A small-molecule ligand and the protein it binds are described below.
Small molecule (SMILES): C#CCN1C(=O)[C@@H](C)N(CC#C)c2nc(Nc3cc(F)c(O)c(F)c3)ncc21

Binding-site contacts:
Ligand atom O2 contacts residue ILE150 of chain 1.A at 3.9 Å.
Ligand atom C11 contacts residue ILE18 of chain 1.A at 3.6 Å (hydrophobic).
Ligand atom O2 contacts residue LEU87 of chain 1.A at 3.5 Å.
Ligand atom F1 contacts residue ILE150 of chain 1.A at 3.5 Å.
Ligand atom C17 contacts residue LEU87 of chain 1.A at 3.6 Å (hydrophobic).
Ligand atom C4 contacts residue ILE18 of chain 1.A at 3.9 Å (hydrophobic).
Ligand atom N5 contacts residue ALA39 of chain 1.A at 3.6 Å.
Ligand atom C8 contacts residue TYR89 of chain 1.A at 3.9 Å (hydrophobic).
Ligand atom N4 contacts residue TYR89 of chain 1.A at 3.6 Å.
Ligand atom N2 contacts residue ILE18 of chain 1.A at 3.6 Å.
Ligand atom C13 contacts residue PRO91 of chain 1.A at 3.2 Å (hydrophobic).
Ligand atom C6 contacts residue TYR89 of chain 1.A at 3.6 Å (hydrophobic).
Ligand atom C18 contacts residue LEU87 of chain 1.A at 3.8 Å (hydrophobic).
Ligand atom C19 contacts residue CYS71 of chain 1.A at 3.8 Å (hydrophobic).
Ligand atom N1 contacts residue ILE18 of chain 1.A at 3.6 Å.
Ligand atom N4 contacts residue CYS90 of chain 1.A at 3.0 Å (h-bond).
Ligand atom C7 contacts residue LEU140 of chain 1.A at 3.8 Å (hydrophobic).
Ligand atom C18 contacts residue ILE150 of chain 1.A at 3.5 Å (hydrophobic).
Ligand atom C1 contacts residue ILE18 of chain 1.A at 3.5 Å (hydrophobic).
Ligand atom N5 contacts residue GLU88 of chain 1.A at 3.0 Å (salt-bridge).
Ligand atom O1 contacts residue ILE18 of chain 1.A at 3.9 Å.
Ligand atom C9 contacts residue CYS90 of chain 1.A at 3.3 Å (hydrophobic).
Ligand atom C14 contacts residue ALA39 of chain 1.A at 3.9 Å (hydrophobic).
Ligand atom C2 contacts residue ILE18 of chain 1.A at 3.7 Å (hydrophobic).
Ligand atom F1 contacts residue CYS71 of chain 1.A at 3.3 Å.
Ligand atom C5 contacts residue LEU140 of chain 1.A at 3.6 Å (hydrophobic).
Ligand atom C13 contacts residue CYS90 of chain 1.A at 3.2 Å (hydrophobic).
Ligand atom F2 contacts residue LYS41 of chain 1.A at 3.5 Å.
Ligand atom C12 contacts residue VAL26 of chain 1.A at 3.5 Å (hydrophobic).
Ligand atom C12 contacts residue ILE18 of chain 1.A at 3.6 Å (hydrophobic).
Ligand atom C14 contacts residue GLU88 of chain 1.A at 3.6 Å.
Ligand atom F1 contacts residue LEU87 of chain 1.A at 3.6 Å.
Ligand atom C13 contacts residue GLY93 of chain 1.A at 3.3 Å.
Ligand atom C19 contacts residue GLU88 of chain 1.A at 3.3 Å.
Ligand atom C3 contacts residue ILE18 of chain 1.A at 3.8 Å (hydrophobic).
Ligand atom C6 contacts residue CYS90 of chain 1.A at 3.3 Å (hydrophobic).
Ligand atom C19 contacts residue ILE150 of chain 1.A at 3.8 Å (hydrophobic).
Ligand atom N5 contacts residue LEU140 of chain 1.A at 3.8 Å.
Ligand atom O2 contacts residue LYS41 of chain 1.A at 3.0 Å (salt-bridge).
Ligand atom N3 contacts residue LEU140 of chain 1.A at 3.5 Å.

Sequence of chain 1.A:
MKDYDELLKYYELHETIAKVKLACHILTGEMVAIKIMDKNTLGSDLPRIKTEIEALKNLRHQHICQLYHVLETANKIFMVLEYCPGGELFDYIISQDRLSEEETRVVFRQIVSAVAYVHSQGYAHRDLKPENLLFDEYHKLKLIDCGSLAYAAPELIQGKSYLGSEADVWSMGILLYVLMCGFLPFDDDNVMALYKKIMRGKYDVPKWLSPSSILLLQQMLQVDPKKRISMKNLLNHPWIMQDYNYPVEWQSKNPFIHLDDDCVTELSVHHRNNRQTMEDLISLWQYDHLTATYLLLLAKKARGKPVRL